A small-molecule ligand and the protein it binds are described below.
Small molecule (SMILES): [H]/N=C(/N)NC[C@H]1[C@H](CC[C@H](O)CO)c2cc(CNC)ccc2[C@@H]1NC(=O)C(=O)Nc1ccc(Cl)c(F)c1

Binding-site contacts:
Ligand atom C32 contacts residue 7IW1 of chain 1.BA at 0.3 Å.
Ligand atom C17 contacts residue 7IW1 of chain 1.BA at 0.2 Å.
Ligand atom N19 contacts residue 7IW1 of chain 1.BA at 0.2 Å (h-bond).
Ligand atom O18 contacts residue 7IW1 of chain 1.BA at 0.2 Å (h-bond).
Ligand atom C31 contacts residue 7IW1 of chain 1.BA at 0.4 Å.
Ligand atom C34 contacts residue 7IW1 of chain 1.BA at 0.6 Å.
Ligand atom C07 contacts residue 7IW1 of chain 1.BA at 0.2 Å.
Ligand atom C contacts residue 7IW1 of chain 1.BA at 1.9 Å.
Ligand atom C13 contacts residue 7IW1 of chain 1.BA at 0.1 Å.
Ligand atom O18 contacts residue TRP291 of chain 1.C at 2.8 Å.
Ligand atom C10 contacts residue 7IW1 of chain 1.BA at 0.4 Å.
Ligand atom O31 contacts residue ASP338 of chain 1.C at 2.9 Å (salt-bridge).
Ligand atom C05 contacts residue 7IW1 of chain 1.BA at 0.2 Å.
Ligand atom C26 contacts residue 7IW1 of chain 1.BA at 0.1 Å.
Ligand atom CL25 contacts residue 7IW1 of chain 1.BA at 0.3 Å.
Ligand atom C15 contacts residue 7IW1 of chain 1.BA at 0.1 Å.
Ligand atom C00 contacts residue 7IW1 of chain 1.BA at 0.6 Å.
Ligand atom C20 contacts residue 7IW1 of chain 1.BA at 0.2 Å.
Ligand atom C04 contacts residue 7IW1 of chain 1.BA at 0.4 Å.
Ligand atom N28 contacts residue 7IW1 of chain 1.BA at 0.3 Å (h-bond).
Ligand atom N01 contacts residue 7IW1 of chain 1.BA at 0.4 Å (h-bond).
Ligand atom O32 contacts residue 7IW1 of chain 1.BA at 0.6 Å (h-bond).
Ligand atom N03 contacts residue 7IW1 of chain 1.BA at 0.4 Å (h-bond).
Ligand atom C02 contacts residue 7IW1 of chain 1.BA at 0.3 Å.
Ligand atom C22 contacts residue 7IW1 of chain 1.BA at 0.3 Å.
Ligand atom C21 contacts residue 7IW1 of chain 1.BA at 0.3 Å.
Ligand atom O16 contacts residue 7IW1 of chain 1.BA at 0.2 Å (h-bond).
Ligand atom C09 contacts residue 7IW1 of chain 1.BA at 0.4 Å.
Ligand atom N14 contacts residue 7IW1 of chain 1.BA at 0.1 Å (h-bond).
Ligand atom C27 contacts residue ASN289 of chain 1.C at 2.9 Å.
Ligand atom C33 contacts residue 7IW1 of chain 1.BA at 0.5 Å.
Ligand atom C27 contacts residue 7IW1 of chain 1.BA at 0.1 Å.
Ligand atom C11 contacts residue 7IW1 of chain 1.BA at 0.3 Å.
Ligand atom N contacts residue 7IW1 of chain 1.BA at 1.0 Å (h-bond).
Ligand atom C06 contacts residue 7IW1 of chain 1.BA at 0.1 Å.
Ligand atom C12 contacts residue 7IW1 of chain 1.BA at 0.2 Å.
Ligand atom F23 contacts residue 7IW1 of chain 1.BA at 0.5 Å.
Ligand atom O31 contacts residue 7IW1 of chain 1.BA at 0.9 Å (h-bond).
Ligand atom C08 contacts residue 7IW1 of chain 1.BA at 0.3 Å.
Ligand atom C24 contacts residue 7IW1 of chain 1.BA at 0.2 Å.

Sequence of chain 1.C:
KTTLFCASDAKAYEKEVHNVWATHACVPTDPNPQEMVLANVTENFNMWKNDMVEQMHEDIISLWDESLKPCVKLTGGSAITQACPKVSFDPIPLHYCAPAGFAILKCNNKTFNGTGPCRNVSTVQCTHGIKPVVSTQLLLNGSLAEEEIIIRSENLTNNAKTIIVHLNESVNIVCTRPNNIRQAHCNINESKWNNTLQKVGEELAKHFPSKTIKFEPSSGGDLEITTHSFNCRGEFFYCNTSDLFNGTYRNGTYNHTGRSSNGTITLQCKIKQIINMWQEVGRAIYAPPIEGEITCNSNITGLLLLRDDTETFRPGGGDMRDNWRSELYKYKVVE